Sequence of chain 1.A:
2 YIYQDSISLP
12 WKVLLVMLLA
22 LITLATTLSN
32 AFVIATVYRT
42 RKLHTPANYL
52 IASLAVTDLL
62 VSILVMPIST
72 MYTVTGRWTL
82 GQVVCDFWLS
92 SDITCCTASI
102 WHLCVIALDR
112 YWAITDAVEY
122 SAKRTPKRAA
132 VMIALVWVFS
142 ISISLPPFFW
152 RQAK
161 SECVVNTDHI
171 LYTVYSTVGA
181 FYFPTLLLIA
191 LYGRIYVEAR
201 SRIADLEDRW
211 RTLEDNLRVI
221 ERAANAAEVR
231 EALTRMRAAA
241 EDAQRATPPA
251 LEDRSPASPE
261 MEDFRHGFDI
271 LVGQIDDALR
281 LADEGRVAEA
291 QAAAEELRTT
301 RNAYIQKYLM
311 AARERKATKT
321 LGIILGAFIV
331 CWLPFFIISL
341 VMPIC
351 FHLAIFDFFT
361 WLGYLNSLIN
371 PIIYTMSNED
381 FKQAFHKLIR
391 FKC

Binding-site contacts:
Ligand atom C16 contacts residue TRP332 of chain 1.A at 3.6 Å (hydrophobic).
Ligand atom C17 contacts residue ILE94 of chain 1.A at 3.7 Å (hydrophobic).
Ligand atom C2 contacts residue PHE335 of chain 1.A at 4.0 Å (hydrophobic).
Ligand atom C19 contacts residue CYS97 of chain 1.A at 3.3 Å (hydrophobic).
Ligand atom C11 contacts residue LEU90 of chain 1.A at 3.7 Å (hydrophobic).
Ligand atom C18 contacts residue THR360 of chain 1.A at 3.6 Å.
Ligand atom C5 contacts residue TRP89 of chain 1.A at 3.6 Å (hydrophobic).
Ligand atom N2 contacts residue ASP93 of chain 1.A at 2.5 Å (salt-bridge).
Ligand atom C18 contacts residue TYR364 of chain 1.A at 3.5 Å (hydrophobic).
Ligand atom N1 contacts residue PHE335 of chain 1.A at 3.7 Å.
Ligand atom C20 contacts residue PHE335 of chain 1.A at 3.6 Å (hydrophobic).
Ligand atom C16 contacts residue PHE336 of chain 1.A at 3.6 Å (hydrophobic).
Ligand atom C18 contacts residue ASP93 of chain 1.A at 3.5 Å.
Ligand atom C19 contacts residue ILE101 of chain 1.A at 3.9 Å (hydrophobic).
Ligand atom C19 contacts residue TRP332 of chain 1.A at 3.8 Å (hydrophobic).
Ligand atom C4 contacts residue THR177 of chain 1.A at 3.6 Å.
Ligand atom S1 contacts residue VAL165 of chain 1.A at 3.6 Å.
Ligand atom C7 contacts residue PHE336 of chain 1.A at 3.9 Å (hydrophobic).
Ligand atom C14 contacts residue ASP93 of chain 1.A at 3.9 Å.
Ligand atom C11 contacts residue ASP93 of chain 1.A at 3.1 Å.
Ligand atom C17 contacts residue ASP93 of chain 1.A at 3.6 Å.
Ligand atom C20 contacts residue TRP332 of chain 1.A at 3.9 Å (hydrophobic).
Ligand atom C5 contacts residue TYR364 of chain 1.A at 3.2 Å (hydrophobic).
Ligand atom N2 contacts residue TYR364 of chain 1.A at 3.2 Å (h-bond).
Ligand atom C16 contacts residue CYS97 of chain 1.A at 3.7 Å (hydrophobic).
Ligand atom C5 contacts residue ASP93 of chain 1.A at 3.1 Å.
Ligand atom C4 contacts residue SER176 of chain 1.A at 3.9 Å.
Ligand atom C3 contacts residue SER176 of chain 1.A at 3.8 Å.
Ligand atom C20 contacts residue PHE336 of chain 1.A at 3.5 Å (hydrophobic).
Ligand atom C15 contacts residue CYS97 of chain 1.A at 3.3 Å (hydrophobic).
Ligand atom C14 contacts residue PHE335 of chain 1.A at 3.4 Å (hydrophobic).
Ligand atom C13 contacts residue ALA180 of chain 1.A at 3.9 Å (hydrophobic).
Ligand atom C14 contacts residue TRP332 of chain 1.A at 3.9 Å (hydrophobic).
Ligand atom C18 contacts residue PHE335 of chain 1.A at 3.6 Å (hydrophobic).
Ligand atom C9 contacts residue PHE335 of chain 1.A at 3.4 Å (hydrophobic).
Ligand atom C15 contacts residue THR98 of chain 1.A at 3.5 Å.
Ligand atom C10 contacts residue PHE336 of chain 1.A at 3.4 Å (hydrophobic).
Ligand atom C8 contacts residue THR177 of chain 1.A at 3.5 Å.
Ligand atom C15 contacts residue ILE101 of chain 1.A at 3.5 Å (hydrophobic).
Ligand atom C13 contacts residue THR98 of chain 1.A at 3.5 Å.

This protein binds this small molecule.
Small molecule (SMILES): CSc1ccc2c(c1)[C@@H](N1CCN(C)CC1)Cc1ccccc1S2